A protein and the small-molecule ligand that binds it are described below.
Small molecule (SMILES): CC(=O)N[C@H]1[C@H](O[C@H]2[C@H](O)[C@@H](NC(C)=O)CO[C@@H]2CO)O[C@H](CO)[C@@H](O)[C@@H]1O

Binding-site contacts:
Ligand atom C2 contacts residue ASN343 of chain 1.C at 2.5 Å.
Ligand atom O7 contacts residue GLY339 of chain 1.C at 3.7 Å.
Ligand atom C3 contacts residue ASN343 of chain 1.C at 3.8 Å.
Ligand atom C5 contacts residue ASN343 of chain 1.C at 3.7 Å.
Ligand atom C8 contacts residue PHE338 of chain 1.C at 3.7 Å (hydrophobic).
Ligand atom O5 contacts residue ASN343 of chain 1.C at 2.5 Å (h-bond).
Ligand atom N2 contacts residue GLY339 of chain 1.C at 4.4 Å.
Ligand atom C7 contacts residue ASN343 of chain 1.C at 3.5 Å.
Ligand atom C4 contacts residue ASN343 of chain 1.C at 4.3 Å.
Ligand atom C7 contacts residue GLY339 of chain 1.C at 3.5 Å.
Ligand atom O7 contacts residue ASN343 of chain 1.C at 4.0 Å.
Ligand atom C1 contacts residue ASN343 of chain 1.C at 1.4 Å.
Ligand atom N2 contacts residue ASN343 of chain 1.C at 2.8 Å (h-bond).
Ligand atom C8 contacts residue GLY339 of chain 1.C at 3.1 Å.
Ligand atom C8 contacts residue ASN343 of chain 1.C at 4.5 Å.

Sequence of chain 1.C:
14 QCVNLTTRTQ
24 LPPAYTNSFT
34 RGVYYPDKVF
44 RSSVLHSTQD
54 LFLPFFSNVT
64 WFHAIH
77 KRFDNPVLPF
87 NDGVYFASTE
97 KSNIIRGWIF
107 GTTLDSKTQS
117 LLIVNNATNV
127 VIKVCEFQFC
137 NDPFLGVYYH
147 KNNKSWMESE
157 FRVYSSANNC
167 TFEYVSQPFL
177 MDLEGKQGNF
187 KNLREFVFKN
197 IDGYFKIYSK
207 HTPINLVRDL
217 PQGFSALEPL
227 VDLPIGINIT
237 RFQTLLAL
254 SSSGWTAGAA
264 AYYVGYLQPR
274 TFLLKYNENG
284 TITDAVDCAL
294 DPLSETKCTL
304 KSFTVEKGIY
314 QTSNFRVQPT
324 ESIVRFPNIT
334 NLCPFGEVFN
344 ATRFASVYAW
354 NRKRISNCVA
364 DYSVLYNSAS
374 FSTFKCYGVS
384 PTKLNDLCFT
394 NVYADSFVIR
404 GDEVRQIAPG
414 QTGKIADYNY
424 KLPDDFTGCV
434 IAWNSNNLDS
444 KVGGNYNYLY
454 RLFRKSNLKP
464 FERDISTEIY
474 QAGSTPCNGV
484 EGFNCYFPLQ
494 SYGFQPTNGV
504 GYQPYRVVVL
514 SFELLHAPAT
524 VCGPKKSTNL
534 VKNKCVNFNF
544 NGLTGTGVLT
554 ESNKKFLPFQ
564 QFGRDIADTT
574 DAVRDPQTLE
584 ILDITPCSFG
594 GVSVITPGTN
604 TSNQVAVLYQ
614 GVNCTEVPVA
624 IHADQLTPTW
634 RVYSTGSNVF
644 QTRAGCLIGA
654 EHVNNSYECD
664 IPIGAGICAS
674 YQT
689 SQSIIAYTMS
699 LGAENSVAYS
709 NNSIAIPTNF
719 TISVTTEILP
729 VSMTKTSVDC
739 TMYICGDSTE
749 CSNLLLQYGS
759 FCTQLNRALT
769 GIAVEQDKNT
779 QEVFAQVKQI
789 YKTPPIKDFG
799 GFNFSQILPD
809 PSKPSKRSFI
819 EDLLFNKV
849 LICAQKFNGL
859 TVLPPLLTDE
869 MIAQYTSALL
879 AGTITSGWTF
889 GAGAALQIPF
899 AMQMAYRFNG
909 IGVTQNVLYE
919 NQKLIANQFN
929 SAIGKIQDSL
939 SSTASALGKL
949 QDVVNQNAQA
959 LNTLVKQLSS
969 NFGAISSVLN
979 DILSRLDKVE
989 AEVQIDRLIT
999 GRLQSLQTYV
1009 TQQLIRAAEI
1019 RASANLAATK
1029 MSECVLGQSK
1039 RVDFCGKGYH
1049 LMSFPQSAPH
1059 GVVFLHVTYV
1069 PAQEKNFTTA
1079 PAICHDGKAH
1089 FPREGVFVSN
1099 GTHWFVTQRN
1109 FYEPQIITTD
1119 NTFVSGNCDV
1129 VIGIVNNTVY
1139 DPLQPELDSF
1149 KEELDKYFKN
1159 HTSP